Binding-site contacts:
Ligand atom C6 contacts residue ILE84 of chain 1.B at 4.2 Å (hydrophobic).
Ligand atom C2 contacts residue SER116 of chain 1.B at 3.9 Å.
Ligand atom C10 contacts residue PRO38 of chain 1.B at 3.7 Å (hydrophobic).
Ligand atom C8 contacts residue PHE107 of chain 1.B at 3.8 Å (hydrophobic).
Ligand atom C3 contacts residue SER116 of chain 1.B at 3.5 Å.
Ligand atom N2 contacts residue LEU31 of chain 1.B at 4.1 Å.
Ligand atom C3 contacts residue ASN109 of chain 1.B at 3.9 Å.
Ligand atom C4 contacts residue SER116 of chain 1.B at 4.2 Å.
Ligand atom C1 contacts residue ALA118 of chain 1.B at 4.1 Å (hydrophobic).
Ligand atom C18 contacts residue PRO38 of chain 1.B at 4.1 Å (hydrophobic).
Ligand atom C5 contacts residue GLU108 of chain 1.B at 4.3 Å.
Ligand atom C3 contacts residue ALA118 of chain 1.B at 4.0 Å (hydrophobic).
Ligand atom C2 contacts residue LEU117 of chain 1.B at 4.2 Å (hydrophobic).
Ligand atom C1 contacts residue ALA39 of chain 1.B at 4.3 Å (hydrophobic).
Ligand atom C13 contacts residue PHE107 of chain 1.B at 3.8 Å (hydrophobic).
Ligand atom C9 contacts residue PRO38 of chain 1.B at 4.3 Å (hydrophobic).
Ligand atom C3 contacts residue GLU108 of chain 1.B at 4.1 Å.
Ligand atom C7 contacts residue PHE107 of chain 1.B at 4.0 Å (hydrophobic).
Ligand atom C7 contacts residue ILE84 of chain 1.B at 4.2 Å (hydrophobic).
Ligand atom C10 contacts residue ALA39 of chain 1.B at 4.4 Å (hydrophobic).
Ligand atom C15 contacts residue PRO38 of chain 1.B at 3.8 Å (hydrophobic).
Ligand atom C5 contacts residue PHE107 of chain 1.B at 4.2 Å (hydrophobic).
Ligand atom C5 contacts residue ASN90 of chain 1.B at 3.4 Å.
Ligand atom C2 contacts residue ALA118 of chain 1.B at 3.7 Å (hydrophobic).
Ligand atom C4 contacts residue ASN109 of chain 1.B at 3.5 Å.
Ligand atom C6 contacts residue ASN90 of chain 1.B at 3.9 Å.
Ligand atom C2 contacts residue LEU31 of chain 1.B at 4.0 Å (hydrophobic).
Ligand atom C2 contacts residue PHE107 of chain 1.B at 4.4 Å (hydrophobic).
Ligand atom C8 contacts residue LEU58 of chain 1.B at 4.3 Å (hydrophobic).
Ligand atom C16 contacts residue PRO38 of chain 1.B at 3.8 Å (hydrophobic).
Ligand atom C1 contacts residue LEU31 of chain 1.B at 4.1 Å (hydrophobic).
Ligand atom C9 contacts residue VAL41 of chain 1.B at 4.2 Å (hydrophobic).
Ligand atom C4 contacts residue PHE107 of chain 1.B at 3.6 Å (hydrophobic).
Ligand atom C4 contacts residue GLU108 of chain 1.B at 3.5 Å.
Ligand atom C9 contacts residue PHE107 of chain 1.B at 3.9 Å (hydrophobic).
Ligand atom C3 contacts residue LEU117 of chain 1.B at 4.1 Å (hydrophobic).
Ligand atom C3 contacts residue PHE107 of chain 1.B at 3.5 Å (hydrophobic).
Ligand atom C12 contacts residue PHE107 of chain 1.B at 4.3 Å (hydrophobic).
Ligand atom C14 contacts residue PHE107 of chain 1.B at 4.3 Å (hydrophobic).
Ligand atom C13 contacts residue ASN109 of chain 1.B at 4.2 Å.

A small-molecule ligand and the protein it binds are described below.
Small molecule (SMILES): CNCCCN1c2ccccc2CCc2ccccc21

Sequence of chain 1.B:
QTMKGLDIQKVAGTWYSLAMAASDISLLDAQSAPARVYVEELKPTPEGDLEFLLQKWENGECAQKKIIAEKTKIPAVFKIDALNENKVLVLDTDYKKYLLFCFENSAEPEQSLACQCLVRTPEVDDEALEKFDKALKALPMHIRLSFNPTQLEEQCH